Sequence of chain 1.A:
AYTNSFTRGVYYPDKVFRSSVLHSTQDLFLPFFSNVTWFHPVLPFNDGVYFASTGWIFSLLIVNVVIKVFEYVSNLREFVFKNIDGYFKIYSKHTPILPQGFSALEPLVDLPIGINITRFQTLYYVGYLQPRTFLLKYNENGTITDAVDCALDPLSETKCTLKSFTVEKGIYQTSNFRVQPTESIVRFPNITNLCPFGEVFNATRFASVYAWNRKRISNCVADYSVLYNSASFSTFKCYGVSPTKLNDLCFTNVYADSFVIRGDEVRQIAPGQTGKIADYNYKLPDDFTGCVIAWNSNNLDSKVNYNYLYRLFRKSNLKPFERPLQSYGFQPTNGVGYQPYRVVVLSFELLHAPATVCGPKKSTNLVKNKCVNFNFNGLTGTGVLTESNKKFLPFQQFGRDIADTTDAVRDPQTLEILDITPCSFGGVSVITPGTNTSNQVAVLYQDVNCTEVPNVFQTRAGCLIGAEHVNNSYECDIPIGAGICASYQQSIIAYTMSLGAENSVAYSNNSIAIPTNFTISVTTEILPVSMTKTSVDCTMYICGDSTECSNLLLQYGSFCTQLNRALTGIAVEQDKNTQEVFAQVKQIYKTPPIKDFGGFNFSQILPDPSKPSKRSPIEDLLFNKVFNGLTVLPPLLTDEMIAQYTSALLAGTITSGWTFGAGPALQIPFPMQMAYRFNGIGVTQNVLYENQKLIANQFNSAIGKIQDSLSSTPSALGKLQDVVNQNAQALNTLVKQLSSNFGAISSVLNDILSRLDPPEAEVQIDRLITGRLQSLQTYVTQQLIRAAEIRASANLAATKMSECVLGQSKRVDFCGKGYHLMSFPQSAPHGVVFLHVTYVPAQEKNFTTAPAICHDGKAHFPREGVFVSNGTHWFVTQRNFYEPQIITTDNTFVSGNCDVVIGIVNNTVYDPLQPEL

Binding-site contacts:
Ligand atom C4 contacts residue ASN616 of chain 1.A at 4.3 Å.
Ligand atom C1 contacts residue THR618 of chain 1.A at 4.2 Å.
Ligand atom O5 contacts residue THR618 of chain 1.A at 4.0 Å.
Ligand atom C8 contacts residue ASN616 of chain 1.A at 4.3 Å.
Ligand atom C7 contacts residue ASN616 of chain 1.A at 3.1 Å.
Ligand atom C1 contacts residue ASN616 of chain 1.A at 1.5 Å.
Ligand atom C3 contacts residue ASN616 of chain 1.A at 3.9 Å.
Ligand atom N2 contacts residue ASN616 of chain 1.A at 2.9 Å (h-bond).
Ligand atom C2 contacts residue ASN616 of chain 1.A at 2.5 Å.
Ligand atom C8 contacts residue GLN644 of chain 1.A at 3.8 Å.
Ligand atom O7 contacts residue ASN616 of chain 1.A at 3.0 Å (h-bond).
Ligand atom O5 contacts residue ASN616 of chain 1.A at 2.4 Å (h-bond).
Ligand atom C5 contacts residue ASN616 of chain 1.A at 3.8 Å.

The small molecule below binds the protein below.
Small molecule (SMILES): CC(=O)N[C@@H]1[C@@H](O)[C@H](O)[C@@H](CO)O[C@H]1O